The protein below binds the small molecule below.
Small molecule (SMILES): CO[P](=O)(O)O[C@H]1[C@@H](O)[C@H](n2ccc(=O)[nH]c2=O)O[C@@H]1COP(=O)(O)O

Sequence of chain 2.A:
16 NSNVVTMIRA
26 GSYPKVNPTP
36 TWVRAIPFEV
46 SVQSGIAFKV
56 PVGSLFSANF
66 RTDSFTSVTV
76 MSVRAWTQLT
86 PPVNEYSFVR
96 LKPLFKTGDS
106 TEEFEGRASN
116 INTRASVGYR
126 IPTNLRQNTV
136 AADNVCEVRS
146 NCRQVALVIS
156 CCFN

Binding-site contacts:
Ligand atom C2' contacts residue ARG125 of chain 2.A at 3.6 Å.
Ligand atom N3 contacts residue SER17 of chain 5.A at 4.3 Å.
Ligand atom OP1 contacts residue ARG125 of chain 2.A at 2.9 Å (salt-bridge).
Ligand atom OP1 contacts residue ARG131 of chain 2.A at 3.4 Å (salt-bridge).
Ligand atom C1' contacts residue ARG125 of chain 2.A at 4.2 Å.
Ligand atom OP3 contacts residue ILE23 of chain 5.A at 4.2 Å.
Ligand atom O4 contacts residue ARG125 of chain 2.A at 3.8 Å.
Ligand atom O2 contacts residue ASN16 of chain 5.A at 2.5 Å (h-bond).
Ligand atom OP2 contacts residue SER77 of chain 2.A at 4.1 Å.
Ligand atom O5' contacts residue ARG131 of chain 2.A at 2.6 Å (salt-bridge).
Ligand atom O4 contacts residue THR21 of chain 5.A at 3.9 Å.
Ligand atom P contacts residue ARG125 of chain 2.A at 3.7 Å.
Ligand atom N1 contacts residue ASN16 of chain 5.A at 4.4 Å.
Ligand atom C5 contacts residue ARG125 of chain 2.A at 3.5 Å.
Ligand atom C6 contacts residue ARG125 of chain 2.A at 3.5 Å.
Ligand atom O2 contacts residue ARG125 of chain 2.A at 3.9 Å.
Ligand atom C4 contacts residue SER17 of chain 5.A at 4.1 Å.
Ligand atom O3' contacts residue ARG125 of chain 2.A at 4.0 Å.
Ligand atom C5' contacts residue ARG131 of chain 2.A at 3.2 Å.
Ligand atom N3 contacts residue ASN16 of chain 5.A at 2.9 Å (h-bond).
Ligand atom C2 contacts residue ARG125 of chain 2.A at 3.8 Å.
Ligand atom O5' contacts residue ARG125 of chain 2.A at 3.0 Å (salt-bridge).
Ligand atom C5 contacts residue THR21 of chain 5.A at 4.3 Å.
Ligand atom C3' contacts residue ARG125 of chain 2.A at 3.3 Å.
Ligand atom OP2 contacts residue ARG131 of chain 2.A at 3.7 Å.
Ligand atom C5' contacts residue SER77 of chain 2.A at 4.4 Å.
Ligand atom C2 contacts residue ASN16 of chain 5.A at 3.0 Å.
Ligand atom C4' contacts residue ARG125 of chain 2.A at 4.4 Å.
Ligand atom OP1 contacts residue ILE23 of chain 5.A at 4.0 Å.
Ligand atom N1 contacts residue ARG125 of chain 2.A at 3.7 Å.
Ligand atom P contacts residue ILE23 of chain 5.A at 4.4 Å.
Ligand atom OP3 contacts residue ARG125 of chain 2.A at 2.8 Å.
Ligand atom C5' contacts residue ARG125 of chain 2.A at 4.1 Å.
Ligand atom C4 contacts residue ASN16 of chain 5.A at 4.1 Å.
Ligand atom P contacts residue ARG131 of chain 2.A at 3.5 Å.
Ligand atom OP2 contacts residue ILE23 of chain 5.A at 4.5 Å.
Ligand atom N3 contacts residue ARG125 of chain 2.A at 3.6 Å (salt-bridge).
Ligand atom C5' contacts residue MET76 of chain 2.A at 4.3 Å (hydrophobic).
Ligand atom C4 contacts residue ARG125 of chain 2.A at 3.5 Å.
Ligand atom O4 contacts residue SER17 of chain 5.A at 3.2 Å.

Sequence of chain 5.A:
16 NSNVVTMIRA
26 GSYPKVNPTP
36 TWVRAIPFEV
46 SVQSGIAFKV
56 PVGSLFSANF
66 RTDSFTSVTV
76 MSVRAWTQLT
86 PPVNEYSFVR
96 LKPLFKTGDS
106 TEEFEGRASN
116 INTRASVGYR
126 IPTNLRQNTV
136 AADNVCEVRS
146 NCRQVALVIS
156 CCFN